Sequence of chain 1.C:
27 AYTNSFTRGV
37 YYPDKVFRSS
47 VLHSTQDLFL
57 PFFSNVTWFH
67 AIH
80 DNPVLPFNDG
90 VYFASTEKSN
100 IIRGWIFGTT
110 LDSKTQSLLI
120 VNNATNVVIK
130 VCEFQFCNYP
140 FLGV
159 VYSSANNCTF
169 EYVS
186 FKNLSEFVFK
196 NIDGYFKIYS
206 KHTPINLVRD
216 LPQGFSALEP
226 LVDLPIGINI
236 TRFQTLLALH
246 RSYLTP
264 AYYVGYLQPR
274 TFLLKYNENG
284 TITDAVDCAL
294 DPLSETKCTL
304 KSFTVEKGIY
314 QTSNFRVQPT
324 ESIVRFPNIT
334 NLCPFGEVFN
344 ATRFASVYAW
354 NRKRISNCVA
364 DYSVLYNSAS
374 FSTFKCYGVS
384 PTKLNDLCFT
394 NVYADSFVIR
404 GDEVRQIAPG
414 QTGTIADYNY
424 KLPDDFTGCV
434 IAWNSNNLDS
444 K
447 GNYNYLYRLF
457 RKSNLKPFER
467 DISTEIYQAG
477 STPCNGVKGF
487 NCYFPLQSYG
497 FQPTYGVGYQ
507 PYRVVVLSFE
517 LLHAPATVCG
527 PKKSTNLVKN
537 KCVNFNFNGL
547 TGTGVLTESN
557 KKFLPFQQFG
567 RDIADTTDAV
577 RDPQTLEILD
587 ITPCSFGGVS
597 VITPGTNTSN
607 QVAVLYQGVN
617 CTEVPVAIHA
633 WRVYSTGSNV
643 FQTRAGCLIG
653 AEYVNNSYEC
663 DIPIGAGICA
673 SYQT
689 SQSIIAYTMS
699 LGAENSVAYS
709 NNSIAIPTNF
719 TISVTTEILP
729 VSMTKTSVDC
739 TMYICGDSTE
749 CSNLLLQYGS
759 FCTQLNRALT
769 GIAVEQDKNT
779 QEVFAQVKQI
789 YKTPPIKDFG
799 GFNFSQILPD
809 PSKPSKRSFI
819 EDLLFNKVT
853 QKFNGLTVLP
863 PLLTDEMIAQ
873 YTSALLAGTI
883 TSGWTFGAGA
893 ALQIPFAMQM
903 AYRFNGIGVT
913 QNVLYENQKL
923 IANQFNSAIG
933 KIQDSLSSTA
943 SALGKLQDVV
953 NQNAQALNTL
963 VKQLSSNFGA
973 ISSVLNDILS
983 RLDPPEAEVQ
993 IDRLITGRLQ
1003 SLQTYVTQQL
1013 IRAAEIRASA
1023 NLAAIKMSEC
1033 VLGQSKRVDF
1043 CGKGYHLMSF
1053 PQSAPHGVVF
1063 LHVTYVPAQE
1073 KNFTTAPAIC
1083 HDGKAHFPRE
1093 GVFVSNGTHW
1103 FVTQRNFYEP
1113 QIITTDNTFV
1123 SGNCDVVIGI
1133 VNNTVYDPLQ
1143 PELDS

The protein below binds the small molecule below.
Small molecule (SMILES): CC(=O)N[C@@H]1[C@@H](O)[C@H](O)[C@@H](CO)O[C@H]1O

Binding-site contacts:
Ligand atom C2 contacts residue ASN616 of chain 1.C at 2.4 Å.
Ligand atom O7 contacts residue ASN616 of chain 1.C at 3.2 Å (h-bond).
Ligand atom O5 contacts residue THR618 of chain 1.C at 4.0 Å.
Ligand atom C7 contacts residue ASN616 of chain 1.C at 3.3 Å.
Ligand atom O6 contacts residue THR618 of chain 1.C at 3.7 Å.
Ligand atom C8 contacts residue ASN616 of chain 1.C at 4.0 Å.
Ligand atom C4 contacts residue ASN616 of chain 1.C at 4.2 Å.
Ligand atom C5 contacts residue ASN616 of chain 1.C at 3.7 Å.
Ligand atom C1 contacts residue ASN616 of chain 1.C at 1.4 Å.
Ligand atom N2 contacts residue ASN616 of chain 1.C at 2.8 Å (h-bond).
Ligand atom O5 contacts residue ASN616 of chain 1.C at 2.4 Å (h-bond).
Ligand atom C3 contacts residue ASN616 of chain 1.C at 3.7 Å.